This small molecule binds to this protein.
Small molecule (SMILES): Nc1ncnc2c1ncn2[C@@H]1O[C@H](COP(=O)=O)[C@@H](O[P](=O)(O)OC[C@H]2O[C@@H](n3ccc(=O)[nH]c3=O)[C@H](O)[C@@H]2O)[C@H]1O

Sequence of chain 12.A:
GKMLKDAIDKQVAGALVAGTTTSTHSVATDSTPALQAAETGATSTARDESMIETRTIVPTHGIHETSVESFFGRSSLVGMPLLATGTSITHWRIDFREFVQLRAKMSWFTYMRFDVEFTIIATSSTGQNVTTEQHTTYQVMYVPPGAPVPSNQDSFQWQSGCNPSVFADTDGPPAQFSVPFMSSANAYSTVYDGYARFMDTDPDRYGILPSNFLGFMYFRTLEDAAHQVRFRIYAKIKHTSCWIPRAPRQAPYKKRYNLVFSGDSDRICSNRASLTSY

Sequence of chain 37.B:
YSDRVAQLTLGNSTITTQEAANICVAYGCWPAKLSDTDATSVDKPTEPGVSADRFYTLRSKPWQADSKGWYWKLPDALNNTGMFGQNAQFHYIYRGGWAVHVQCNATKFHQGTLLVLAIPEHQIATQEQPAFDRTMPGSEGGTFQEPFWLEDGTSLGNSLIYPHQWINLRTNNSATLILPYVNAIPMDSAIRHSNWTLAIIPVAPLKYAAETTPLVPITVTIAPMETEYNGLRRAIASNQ

Binding-site contacts:
Ligand atom N7 contacts residue TRP38 of chain 37.B at 4.2 Å.
Ligand atom C2 contacts residue TRP38 of chain 37.B at 3.1 Å (hydrophobic).
Ligand atom N1 contacts residue TRP38 of chain 37.B at 3.3 Å.
Ligand atom N6 contacts residue TRP38 of chain 37.B at 4.0 Å.
Ligand atom N9 contacts residue TRP38 of chain 37.B at 3.7 Å.
Ligand atom N3 contacts residue TRP38 of chain 37.B at 3.2 Å.
Ligand atom C6 contacts residue TRP38 of chain 37.B at 3.6 Å (hydrophobic).
Ligand atom O2' contacts residue TRP38 of chain 37.B at 4.2 Å.
Ligand atom C5 contacts residue TRP38 of chain 37.B at 3.7 Å (hydrophobic).
Ligand atom C8 contacts residue TRP38 of chain 37.B at 4.3 Å (hydrophobic).
Ligand atom C4 contacts residue TRP38 of chain 37.B at 3.5 Å (hydrophobic).
Ligand atom N6 contacts residue VAL30 of chain 12.A at 4.3 Å.
Ligand atom C1' contacts residue TRP38 of chain 37.B at 4.0 Å (hydrophobic).
Ligand atom O2' contacts residue HIS28 of chain 12.A at 3.2 Å (h-bond).